Sequence of chain 26.E:
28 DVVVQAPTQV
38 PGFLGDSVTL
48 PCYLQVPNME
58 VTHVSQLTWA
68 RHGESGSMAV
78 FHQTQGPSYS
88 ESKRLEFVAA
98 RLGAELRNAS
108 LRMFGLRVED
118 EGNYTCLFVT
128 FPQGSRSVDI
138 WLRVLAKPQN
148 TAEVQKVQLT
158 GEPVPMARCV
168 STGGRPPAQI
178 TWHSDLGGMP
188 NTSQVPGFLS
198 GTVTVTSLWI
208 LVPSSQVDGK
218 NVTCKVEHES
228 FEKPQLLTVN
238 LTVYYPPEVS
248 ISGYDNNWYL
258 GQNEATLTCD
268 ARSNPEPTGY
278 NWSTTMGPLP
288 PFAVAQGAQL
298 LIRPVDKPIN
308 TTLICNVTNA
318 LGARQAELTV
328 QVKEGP

Binding-site contacts:
Ligand atom C8 contacts residue ASN218 of chain 26.E at 2.8 Å.
Ligand atom C7 contacts residue GLY216 of chain 26.E at 2.7 Å.
Ligand atom N2 contacts residue ASN218 of chain 26.E at 4.4 Å.
Ligand atom O5 contacts residue ASN237 of chain 26.E at 2.3 Å (h-bond).
Ligand atom O7 contacts residue NAG1 of chain 26.I at 3.7 Å.
Ligand atom C5 contacts residue ASN237 of chain 26.E at 3.6 Å.
Ligand atom C2 contacts residue GLY216 of chain 26.E at 3.9 Å.
Ligand atom C7 contacts residue NAG1 of chain 26.I at 4.4 Å.
Ligand atom C7 contacts residue ASN237 of chain 26.E at 3.7 Å.
Ligand atom N2 contacts residue ASN237 of chain 26.E at 3.1 Å (h-bond).
Ligand atom C8 contacts residue LYS217 of chain 26.E at 3.9 Å.
Ligand atom C2 contacts residue ASN237 of chain 26.E at 2.6 Å.
Ligand atom C8 contacts residue GLY216 of chain 26.E at 2.1 Å.
Ligand atom C3 contacts residue ASN237 of chain 26.E at 3.9 Å.
Ligand atom O7 contacts residue ASN218 of chain 26.E at 3.5 Å (h-bond).
Ligand atom C4 contacts residue ASN237 of chain 26.E at 4.3 Å.
Ligand atom C8 contacts residue NAG1 of chain 26.I at 4.3 Å.
Ligand atom O6 contacts residue ASN237 of chain 26.E at 4.4 Å.
Ligand atom N2 contacts residue GLY216 of chain 26.E at 2.6 Å (h-bond).
Ligand atom O7 contacts residue ASN237 of chain 26.E at 3.8 Å.
Ligand atom C1 contacts residue ASN237 of chain 26.E at 1.4 Å.
Ligand atom O7 contacts residue GLY216 of chain 26.E at 3.9 Å.
Ligand atom C7 contacts residue ASN218 of chain 26.E at 3.4 Å.
Ligand atom C1 contacts residue GLY216 of chain 26.E at 4.3 Å.

A protein and the small-molecule ligand that binds it are described below.
Small molecule (SMILES): CC(=O)N[C@H]1[C@H](O[C@H]2[C@H](O)[C@@H](NC(C)=O)CO[C@@H]2CO)O[C@H](CO)[C@@H](O[C@@H]2O[C@H](CO)[C@@H](O)[C@H](O)[C@@H]2O)[C@@H]1O